Binding-site contacts:
Ligand atom OE2 contacts residue ASN25 of chain 35.E at 3.4 Å (h-bond).
Ligand atom N contacts residue VAL4 of chain 35.E at 4.1 Å.
Ligand atom OE2 contacts residue VAL4 of chain 35.E at 4.1 Å.
Ligand atom CB contacts residue VAL4 of chain 35.E at 4.3 Å (hydrophobic).
Ligand atom CG2 contacts residue ALA2 of chain 35.E at 3.9 Å (hydrophobic).
Ligand atom CB contacts residue ALA2 of chain 35.E at 3.5 Å (hydrophobic).
Ligand atom CA contacts residue VAL4 of chain 35.E at 4.0 Å (hydrophobic).
Ligand atom CA contacts residue VAL4 of chain 35.E at 3.0 Å (hydrophobic).
Ligand atom CG1 contacts residue GLN3 of chain 35.E at 3.1 Å.
Ligand atom C contacts residue GLN3 of chain 35.E at 4.3 Å.
Ligand atom CD1 contacts residue VAL4 of chain 35.E at 3.9 Å (hydrophobic).
Ligand atom O contacts residue SER5 of chain 35.E at 3.8 Å.
Ligand atom C contacts residue ALA2 of chain 35.E at 4.3 Å (hydrophobic).
Ligand atom C contacts residue VAL4 of chain 35.E at 3.4 Å (hydrophobic).
Ligand atom OE1 contacts residue SER5 of chain 35.E at 4.2 Å.
Ligand atom CG2 contacts residue MYR1 of chain 34.H at 3.7 Å.
Ligand atom CB contacts residue VAL4 of chain 35.E at 3.9 Å (hydrophobic).
Ligand atom CB contacts residue GLN3 of chain 35.E at 4.1 Å.
Ligand atom CA contacts residue ALA2 of chain 35.E at 3.9 Å (hydrophobic).
Ligand atom OE1 contacts residue VAL4 of chain 35.E at 3.6 Å (h-bond).
Ligand atom O contacts residue VAL4 of chain 35.E at 4.0 Å.
Ligand atom CA contacts residue ALA2 of chain 35.E at 3.0 Å (hydrophobic).
Ligand atom OG contacts residue GLN3 of chain 35.E at 3.0 Å (h-bond).
Ligand atom O contacts residue ALA2 of chain 35.E at 4.0 Å.
Ligand atom C contacts residue ALA2 of chain 35.E at 3.3 Å (hydrophobic).
Ligand atom O contacts residue VAL4 of chain 35.E at 3.0 Å (h-bond).
Ligand atom CB contacts residue GLN3 of chain 35.E at 3.8 Å.
Ligand atom OG contacts residue ALA2 of chain 35.E at 3.9 Å.
Ligand atom CG2 contacts residue VAL4 of chain 35.E at 3.8 Å (hydrophobic).
Ligand atom C contacts residue VAL4 of chain 35.E at 3.8 Å (hydrophobic).
Ligand atom CG contacts residue VAL4 of chain 35.E at 4.2 Å (hydrophobic).
Ligand atom O contacts residue GLN3 of chain 35.E at 3.4 Å (h-bond).
Ligand atom N contacts residue ALA2 of chain 35.E at 2.8 Å (h-bond).
Ligand atom O contacts residue SER6 of chain 35.E at 4.1 Å.
Ligand atom CB contacts residue MYR1 of chain 34.H at 4.3 Å.
Ligand atom CG2 contacts residue GLN3 of chain 35.E at 3.3 Å.
Ligand atom N contacts residue VAL4 of chain 35.E at 2.8 Å (h-bond).
Ligand atom CD contacts residue VAL4 of chain 35.E at 3.8 Å (hydrophobic).
Ligand atom N contacts residue ALA2 of chain 35.E at 4.3 Å.
Ligand atom CG2 contacts residue SER5 of chain 35.E at 3.1 Å.

Sequence of chain 35.E:
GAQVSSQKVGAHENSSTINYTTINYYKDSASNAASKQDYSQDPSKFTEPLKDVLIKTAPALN

This protein binds this small molecule.
Small molecule (SMILES): CC[C@H](C)[C@H](N)C(=O)N[C@@H](CO)C(=O)N[C@@H](CCC(=O)O)C(=O)N[C@H](C=O)C(C)C